The protein below binds the small molecule below.
Small molecule (SMILES): CC(=O)N[C@@H]1[C@@H](O)[C@H](O)[C@@H](CO)O[C@H]1O

Binding-site contacts:
Ligand atom C8 contacts residue SER286 of chain 1.A at 3.1 Å.
Ligand atom C8 contacts residue ASN288 of chain 1.A at 4.4 Å.
Ligand atom N2 contacts residue ASN288 of chain 1.A at 2.9 Å (h-bond).
Ligand atom C4 contacts residue ASN288 of chain 1.A at 4.2 Å.
Ligand atom C2 contacts residue ASN288 of chain 1.A at 2.5 Å.
Ligand atom C1 contacts residue ASN288 of chain 1.A at 1.4 Å.
Ligand atom C7 contacts residue SER286 of chain 1.A at 4.0 Å.
Ligand atom C3 contacts residue ASN288 of chain 1.A at 3.8 Å.
Ligand atom C7 contacts residue ASN288 of chain 1.A at 3.2 Å.
Ligand atom O5 contacts residue ASN288 of chain 1.A at 2.3 Å (h-bond).
Ligand atom N2 contacts residue SER286 of chain 1.A at 4.2 Å.
Ligand atom O7 contacts residue ASN288 of chain 1.A at 3.1 Å (h-bond).
Ligand atom C5 contacts residue ASN288 of chain 1.A at 3.6 Å.
Ligand atom C8 contacts residue LEU287 of chain 1.A at 4.3 Å (hydrophobic).

Sequence of chain 1.A:
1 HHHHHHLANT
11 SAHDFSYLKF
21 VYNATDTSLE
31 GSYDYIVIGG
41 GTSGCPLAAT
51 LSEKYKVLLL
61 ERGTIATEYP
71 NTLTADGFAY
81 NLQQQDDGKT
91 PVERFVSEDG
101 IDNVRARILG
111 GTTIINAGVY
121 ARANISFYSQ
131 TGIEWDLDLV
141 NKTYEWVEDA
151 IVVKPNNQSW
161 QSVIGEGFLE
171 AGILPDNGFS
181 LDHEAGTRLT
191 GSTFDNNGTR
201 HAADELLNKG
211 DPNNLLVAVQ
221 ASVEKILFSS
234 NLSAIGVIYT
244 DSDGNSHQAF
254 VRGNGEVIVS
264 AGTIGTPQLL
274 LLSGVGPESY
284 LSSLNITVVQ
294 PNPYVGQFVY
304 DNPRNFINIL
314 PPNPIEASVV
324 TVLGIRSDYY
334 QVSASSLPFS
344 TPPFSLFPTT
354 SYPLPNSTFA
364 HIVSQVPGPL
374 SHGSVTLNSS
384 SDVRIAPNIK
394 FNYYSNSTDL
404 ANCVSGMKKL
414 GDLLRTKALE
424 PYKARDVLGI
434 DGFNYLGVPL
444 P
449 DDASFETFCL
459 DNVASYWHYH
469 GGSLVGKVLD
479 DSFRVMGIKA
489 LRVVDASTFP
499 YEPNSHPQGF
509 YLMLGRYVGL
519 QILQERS